The protein below binds the small molecule below.
Small molecule (SMILES): NCC(=O)O

Sequence of chain 3.B:
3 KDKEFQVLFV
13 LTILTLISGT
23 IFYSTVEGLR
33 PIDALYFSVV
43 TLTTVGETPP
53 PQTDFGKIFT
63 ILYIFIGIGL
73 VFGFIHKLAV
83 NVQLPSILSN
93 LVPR

Sequence of chain 1.B:
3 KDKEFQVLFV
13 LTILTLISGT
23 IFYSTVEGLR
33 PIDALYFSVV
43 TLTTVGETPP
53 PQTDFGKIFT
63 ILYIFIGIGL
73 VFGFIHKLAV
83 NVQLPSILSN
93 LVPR

Binding-site contacts:
Ligand atom O contacts residue LEU13 of chain 1.B at 4.2 Å.
Ligand atom O contacts residue ILE89 of chain 3.B at 4.4 Å.
Ligand atom C contacts residue GLN85 of chain 3.B at 4.3 Å.
Ligand atom CA contacts residue GLN85 of chain 3.B at 4.4 Å.
Ligand atom O contacts residue LEU72 of chain 1.B at 4.0 Å.
Ligand atom O contacts residue GLN85 of chain 3.B at 4.1 Å.
Ligand atom N contacts residue SER88 of chain 3.B at 4.1 Å.
Ligand atom CA contacts residue ILE89 of chain 3.B at 4.2 Å (hydrophobic).